Sequence of chain 7.A:
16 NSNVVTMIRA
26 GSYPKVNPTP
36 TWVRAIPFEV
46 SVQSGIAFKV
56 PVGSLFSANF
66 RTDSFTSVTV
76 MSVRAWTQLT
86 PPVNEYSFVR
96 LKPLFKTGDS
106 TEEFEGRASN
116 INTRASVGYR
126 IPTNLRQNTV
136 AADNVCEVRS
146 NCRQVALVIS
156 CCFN

Binding-site contacts:
Ligand atom OP1 contacts residue ARG125 of chain 7.A at 2.9 Å (salt-bridge).
Ligand atom C4 contacts residue ARG125 of chain 7.A at 3.5 Å.
Ligand atom C4' contacts residue ARG125 of chain 7.A at 4.4 Å.
Ligand atom C2' contacts residue ARG125 of chain 7.A at 3.6 Å.
Ligand atom O5' contacts residue ARG125 of chain 7.A at 3.0 Å (salt-bridge).
Ligand atom OP1 contacts residue ARG131 of chain 7.A at 3.4 Å (salt-bridge).
Ligand atom P contacts residue ARG131 of chain 7.A at 3.5 Å.
Ligand atom OP2 contacts residue SER77 of chain 7.A at 4.1 Å.
Ligand atom OP2 contacts residue ARG131 of chain 7.A at 3.7 Å.
Ligand atom C3' contacts residue ARG125 of chain 7.A at 3.3 Å.
Ligand atom N1 contacts residue ARG125 of chain 7.A at 3.7 Å.
Ligand atom C1' contacts residue ARG125 of chain 7.A at 4.2 Å.
Ligand atom OP3 contacts residue ARG125 of chain 7.A at 2.8 Å.
Ligand atom C5' contacts residue ARG125 of chain 7.A at 4.1 Å.
Ligand atom O5' contacts residue ARG131 of chain 7.A at 2.6 Å (salt-bridge).
Ligand atom C5' contacts residue SER77 of chain 7.A at 4.4 Å.
Ligand atom O4 contacts residue ARG125 of chain 7.A at 3.8 Å.
Ligand atom C6 contacts residue ARG125 of chain 7.A at 3.5 Å.
Ligand atom C5' contacts residue MET76 of chain 7.A at 4.3 Å (hydrophobic).
Ligand atom C5 contacts residue ARG125 of chain 7.A at 3.5 Å.
Ligand atom O2 contacts residue ARG125 of chain 7.A at 3.9 Å.
Ligand atom C5' contacts residue ARG131 of chain 7.A at 3.2 Å.
Ligand atom N3 contacts residue ARG125 of chain 7.A at 3.6 Å (salt-bridge).
Ligand atom C2 contacts residue ARG125 of chain 7.A at 3.8 Å.
Ligand atom O3' contacts residue ARG125 of chain 7.A at 4.0 Å.
Ligand atom P contacts residue ARG125 of chain 7.A at 3.7 Å.

This protein binds this small molecule.
Small molecule (SMILES): CO[P](=O)(O)O[C@H]1[C@@H](O)[C@H](n2ccc(=O)[nH]c2=O)O[C@@H]1COP(=O)(O)O